Sequence of chain 39.G:
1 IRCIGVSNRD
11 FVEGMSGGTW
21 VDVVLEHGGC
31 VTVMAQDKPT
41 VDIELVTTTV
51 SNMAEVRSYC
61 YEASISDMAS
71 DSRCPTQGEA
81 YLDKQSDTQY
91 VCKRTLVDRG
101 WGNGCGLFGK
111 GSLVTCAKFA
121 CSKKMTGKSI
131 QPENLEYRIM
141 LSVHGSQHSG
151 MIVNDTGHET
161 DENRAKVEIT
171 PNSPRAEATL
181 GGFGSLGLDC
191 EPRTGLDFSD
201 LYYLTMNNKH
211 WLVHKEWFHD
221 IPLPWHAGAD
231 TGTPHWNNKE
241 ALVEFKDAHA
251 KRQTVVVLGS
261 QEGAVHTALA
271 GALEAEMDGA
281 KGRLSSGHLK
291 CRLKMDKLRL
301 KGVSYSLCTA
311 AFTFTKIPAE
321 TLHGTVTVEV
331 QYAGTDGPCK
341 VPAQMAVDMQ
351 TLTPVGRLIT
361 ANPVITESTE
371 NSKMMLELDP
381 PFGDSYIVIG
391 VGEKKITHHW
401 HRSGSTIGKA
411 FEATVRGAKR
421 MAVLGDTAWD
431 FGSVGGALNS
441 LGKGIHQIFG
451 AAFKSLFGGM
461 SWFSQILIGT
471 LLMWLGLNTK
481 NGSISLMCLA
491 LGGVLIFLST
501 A

Binding-site contacts:
Ligand atom C6 contacts residue MET151 of chain 39.G at 4.5 Å (hydrophobic).
Ligand atom O5 contacts residue ASN154 of chain 39.G at 4.0 Å.
Ligand atom C2 contacts residue ASN154 of chain 39.G at 3.5 Å.
Ligand atom N2 contacts residue ASN154 of chain 39.G at 3.8 Å.
Ligand atom C7 contacts residue THR156 of chain 39.G at 3.9 Å.
Ligand atom N2 contacts residue THR156 of chain 39.G at 3.6 Å (h-bond).
Ligand atom O7 contacts residue ASN154 of chain 39.G at 2.6 Å (h-bond).
Ligand atom C2 contacts residue THR156 of chain 39.G at 4.2 Å.
Ligand atom C7 contacts residue ASN154 of chain 39.G at 3.3 Å.
Ligand atom C1 contacts residue ASN154 of chain 39.G at 3.4 Å.
Ligand atom O6 contacts residue MET151 of chain 39.G at 3.4 Å.
Ligand atom C8 contacts residue ASN154 of chain 39.G at 3.6 Å.
Ligand atom C8 contacts residue THR156 of chain 39.G at 4.0 Å.
Ligand atom C1 contacts residue THR156 of chain 39.G at 3.6 Å.

The small molecule below binds the protein below.
Small molecule (SMILES): CC(=O)N[C@H]1[C@H](O[C@H]2[C@H](O)[C@@H](NC(C)=O)CO[C@@H]2CO)O[C@H](CO)[C@@H](O)[C@@H]1O